Sequence of chain 1.A:
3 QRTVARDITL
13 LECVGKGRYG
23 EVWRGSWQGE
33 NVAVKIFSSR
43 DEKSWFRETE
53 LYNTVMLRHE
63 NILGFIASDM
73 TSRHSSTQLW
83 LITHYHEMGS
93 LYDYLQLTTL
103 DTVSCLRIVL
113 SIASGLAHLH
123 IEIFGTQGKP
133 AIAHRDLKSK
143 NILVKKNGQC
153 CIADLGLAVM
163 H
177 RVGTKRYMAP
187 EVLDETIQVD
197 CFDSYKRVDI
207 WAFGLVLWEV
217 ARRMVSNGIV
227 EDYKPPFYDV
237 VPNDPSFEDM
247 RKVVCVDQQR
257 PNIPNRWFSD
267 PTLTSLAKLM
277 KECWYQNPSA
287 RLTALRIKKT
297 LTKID

Binding-site contacts:
Ligand atom CE1 contacts residue ARG137 of chain 1.A at 4.1 Å.
Ligand atom CG contacts residue VAL161 of chain 1.A at 3.4 Å (hydrophobic).
Ligand atom CE1 contacts residue SO41 of chain 1.O at 3.5 Å.
Ligand atom NT contacts residue ARG137 of chain 1.A at 3.6 Å (salt-bridge).
Ligand atom NE2 contacts residue TYR201 of chain 1.A at 3.4 Å (h-bond).
Ligand atom NE2 contacts residue ARG137 of chain 1.A at 4.4 Å.
Ligand atom NT contacts residue SO41 of chain 1.O at 2.2 Å (h-bond).
Ligand atom NE2 contacts residue VAL161 of chain 1.A at 4.1 Å.
Ligand atom CD2 contacts residue VAL161 of chain 1.A at 3.7 Å (hydrophobic).
Ligand atom ND1 contacts residue VAL161 of chain 1.A at 3.5 Å.
Ligand atom ND1 contacts residue SO41 of chain 1.O at 3.6 Å.
Ligand atom CD2 contacts residue TYR201 of chain 1.A at 3.7 Å (hydrophobic).
Ligand atom CE1 contacts residue VAL161 of chain 1.A at 4.0 Å (hydrophobic).

This small molecule binds to this protein.
Small molecule (SMILES): Nc1ncc[nH]1